Sequence of chain 1.A:
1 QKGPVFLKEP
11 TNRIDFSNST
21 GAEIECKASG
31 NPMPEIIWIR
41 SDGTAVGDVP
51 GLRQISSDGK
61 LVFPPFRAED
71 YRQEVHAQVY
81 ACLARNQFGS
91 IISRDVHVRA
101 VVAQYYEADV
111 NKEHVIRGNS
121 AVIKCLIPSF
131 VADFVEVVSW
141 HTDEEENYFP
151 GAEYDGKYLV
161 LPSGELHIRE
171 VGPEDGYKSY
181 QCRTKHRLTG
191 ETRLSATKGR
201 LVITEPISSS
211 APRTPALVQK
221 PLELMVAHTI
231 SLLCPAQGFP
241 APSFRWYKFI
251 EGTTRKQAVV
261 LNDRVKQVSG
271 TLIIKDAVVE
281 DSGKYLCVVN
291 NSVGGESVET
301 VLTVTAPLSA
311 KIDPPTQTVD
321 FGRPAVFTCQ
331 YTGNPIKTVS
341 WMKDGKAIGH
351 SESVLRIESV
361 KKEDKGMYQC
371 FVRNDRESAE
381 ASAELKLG

This protein binds this small molecule.
Small molecule (SMILES): CC(=O)N[C@H]1[C@H](O[C@H]2[C@H](O)[C@@H](NC(C)=O)CO[C@@H]2CO)O[C@H](CO)[C@@H](O)[C@@H]1O

Binding-site contacts:
Ligand atom C1 contacts residue PHE66 of chain 1.A at 3.9 Å (hydrophobic).
Ligand atom C5 contacts residue VAL102 of chain 1.A at 4.3 Å (hydrophobic).
Ligand atom C7 contacts residue ARG67 of chain 1.A at 4.4 Å.
Ligand atom C6 contacts residue VAL102 of chain 1.A at 4.4 Å (hydrophobic).
Ligand atom O5 contacts residue ASN18 of chain 1.A at 2.3 Å (h-bond).
Ligand atom O7 contacts residue ALA103 of chain 1.A at 4.4 Å.
Ligand atom O5 contacts residue ALA68 of chain 1.A at 4.1 Å.
Ligand atom O3 contacts residue SER19 of chain 1.A at 4.4 Å.
Ligand atom C6 contacts residue ALA68 of chain 1.A at 3.8 Å (hydrophobic).
Ligand atom O7 contacts residue PHE66 of chain 1.A at 3.9 Å.
Ligand atom C8 contacts residue ARG67 of chain 1.A at 3.3 Å.
Ligand atom O7 contacts residue ASN18 of chain 1.A at 4.2 Å.
Ligand atom N2 contacts residue PHE66 of chain 1.A at 3.7 Å.
Ligand atom C7 contacts residue ASN18 of chain 1.A at 3.8 Å.
Ligand atom C6 contacts residue ALA103 of chain 1.A at 4.4 Å (hydrophobic).
Ligand atom O7 contacts residue SER19 of chain 1.A at 4.1 Å.
Ligand atom C2 contacts residue PHE66 of chain 1.A at 4.0 Å (hydrophobic).
Ligand atom C5 contacts residue ALA103 of chain 1.A at 4.2 Å (hydrophobic).
Ligand atom C4 contacts residue ASN18 of chain 1.A at 4.2 Å.
Ligand atom O6 contacts residue ALA68 of chain 1.A at 4.2 Å.
Ligand atom C8 contacts residue PHE66 of chain 1.A at 3.2 Å (hydrophobic).
Ligand atom C8 contacts residue GLN104 of chain 1.A at 4.2 Å.
Ligand atom C2 contacts residue SER19 of chain 1.A at 3.6 Å.
Ligand atom O7 contacts residue PRO65 of chain 1.A at 4.2 Å.
Ligand atom C1 contacts residue ASN18 of chain 1.A at 1.5 Å.
Ligand atom C1 contacts residue SER19 of chain 1.A at 3.6 Å.
Ligand atom O6 contacts residue VAL102 of chain 1.A at 3.9 Å.
Ligand atom C2 contacts residue ASN18 of chain 1.A at 2.5 Å.
Ligand atom N2 contacts residue SER19 of chain 1.A at 2.9 Å (h-bond).
Ligand atom C5 contacts residue ASN18 of chain 1.A at 3.6 Å.
Ligand atom O6 contacts residue ALA103 of chain 1.A at 3.1 Å (h-bond).
Ligand atom C7 contacts residue PHE66 of chain 1.A at 3.5 Å (hydrophobic).
Ligand atom C3 contacts residue ASN18 of chain 1.A at 3.9 Å.
Ligand atom C7 contacts residue ALA103 of chain 1.A at 4.4 Å (hydrophobic).
Ligand atom O5 contacts residue VAL102 of chain 1.A at 3.7 Å.
Ligand atom C8 contacts residue ALA103 of chain 1.A at 3.5 Å (hydrophobic).
Ligand atom N2 contacts residue ASN18 of chain 1.A at 2.9 Å (h-bond).
Ligand atom C8 contacts residue ASN18 of chain 1.A at 4.1 Å.
Ligand atom C3 contacts residue SER19 of chain 1.A at 3.7 Å.
Ligand atom C7 contacts residue SER19 of chain 1.A at 3.9 Å.